The small molecule below binds the protein below.
Small molecule (SMILES): CC(=O)N[C@H]1[C@H](O[C@H]2[C@H](O)[C@@H](NC(C)=O)CO[C@@H]2CO)O[C@H](CO)[C@@H](O[C@@H]2O[C@H](CO)[C@@H](O)[C@H](O)[C@@H]2O)[C@@H]1O

Binding-site contacts:
Ligand atom C1 contacts residue ASN236 of chain 1.A at 1.4 Å.
Ligand atom C8 contacts residue GLU273 of chain 1.A at 4.0 Å.
Ligand atom O5 contacts residue ASN236 of chain 1.A at 2.4 Å (h-bond).
Ligand atom C2 contacts residue GLY30 of chain 1.F at 4.5 Å.
Ligand atom C4 contacts residue ASN236 of chain 1.A at 4.3 Å.
Ligand atom C5 contacts residue ASN236 of chain 1.A at 3.6 Å.
Ligand atom O7 contacts residue ASN236 of chain 1.A at 3.0 Å (h-bond).
Ligand atom O4 contacts residue GLY30 of chain 1.F at 3.7 Å.
Ligand atom O7 contacts residue ASN28 of chain 1.F at 4.3 Å.
Ligand atom C7 contacts residue ASN236 of chain 1.A at 3.1 Å.
Ligand atom C6 contacts residue ASN236 of chain 1.A at 4.3 Å.
Ligand atom C2 contacts residue ASN236 of chain 1.A at 2.7 Å.
Ligand atom N2 contacts residue ASN236 of chain 1.A at 3.1 Å (h-bond).
Ligand atom C8 contacts residue ASN236 of chain 1.A at 4.1 Å.
Ligand atom C3 contacts residue ASN236 of chain 1.A at 3.9 Å.

Sequence of chain 1.F:
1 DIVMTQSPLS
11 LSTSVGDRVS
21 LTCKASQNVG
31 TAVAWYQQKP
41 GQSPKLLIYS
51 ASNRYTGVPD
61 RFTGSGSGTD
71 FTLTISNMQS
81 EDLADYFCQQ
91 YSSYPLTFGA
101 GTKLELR

Sequence of chain 1.A:
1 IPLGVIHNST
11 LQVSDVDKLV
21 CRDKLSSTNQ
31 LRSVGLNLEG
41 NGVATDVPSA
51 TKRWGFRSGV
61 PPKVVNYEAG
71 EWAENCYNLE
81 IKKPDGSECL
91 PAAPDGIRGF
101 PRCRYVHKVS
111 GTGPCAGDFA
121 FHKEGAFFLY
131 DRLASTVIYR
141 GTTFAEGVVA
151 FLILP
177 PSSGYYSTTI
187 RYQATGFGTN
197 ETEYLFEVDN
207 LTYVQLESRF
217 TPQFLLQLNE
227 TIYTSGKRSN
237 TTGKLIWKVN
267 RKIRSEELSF